A protein and the small-molecule ligand that binds it are described below.
Small molecule (SMILES): CC(=O)N[C@@H]1[C@@H](O)[C@H](O)[C@@H](CO)O[C@H]1O

Sequence of chain 58.C:
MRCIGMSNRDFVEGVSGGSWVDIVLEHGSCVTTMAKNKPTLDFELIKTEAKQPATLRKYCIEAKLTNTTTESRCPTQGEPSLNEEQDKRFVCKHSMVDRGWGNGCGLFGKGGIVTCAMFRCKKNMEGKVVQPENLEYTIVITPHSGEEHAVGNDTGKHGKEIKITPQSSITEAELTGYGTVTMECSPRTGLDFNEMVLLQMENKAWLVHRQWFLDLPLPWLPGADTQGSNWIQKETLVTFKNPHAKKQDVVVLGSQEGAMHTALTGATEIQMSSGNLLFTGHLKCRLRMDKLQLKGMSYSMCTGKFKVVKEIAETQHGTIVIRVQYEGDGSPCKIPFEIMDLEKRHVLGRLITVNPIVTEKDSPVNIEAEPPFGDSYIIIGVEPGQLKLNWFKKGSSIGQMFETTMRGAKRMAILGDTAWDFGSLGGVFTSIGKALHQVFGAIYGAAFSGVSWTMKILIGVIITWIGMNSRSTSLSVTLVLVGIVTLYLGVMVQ

Sequence of chain 58.A:
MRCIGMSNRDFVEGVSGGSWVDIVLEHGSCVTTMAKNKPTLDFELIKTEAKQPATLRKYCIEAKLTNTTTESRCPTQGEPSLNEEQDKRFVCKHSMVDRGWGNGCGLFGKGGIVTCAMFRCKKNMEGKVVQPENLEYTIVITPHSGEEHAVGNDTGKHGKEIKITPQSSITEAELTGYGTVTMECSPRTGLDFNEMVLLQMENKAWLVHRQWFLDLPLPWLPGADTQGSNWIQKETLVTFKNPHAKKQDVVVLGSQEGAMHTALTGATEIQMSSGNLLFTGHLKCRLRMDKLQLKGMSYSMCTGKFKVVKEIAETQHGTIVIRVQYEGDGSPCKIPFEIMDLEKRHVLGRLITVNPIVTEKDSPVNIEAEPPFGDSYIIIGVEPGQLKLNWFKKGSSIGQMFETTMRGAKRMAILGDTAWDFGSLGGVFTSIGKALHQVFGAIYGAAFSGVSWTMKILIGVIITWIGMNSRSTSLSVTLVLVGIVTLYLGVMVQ

Binding-site contacts:
Ligand atom C5 contacts residue LYS157 of chain 58.A at 4.1 Å.
Ligand atom O5 contacts residue LYS157 of chain 58.A at 4.5 Å.
Ligand atom C7 contacts residue HIS149 of chain 58.A at 4.2 Å.
Ligand atom C2 contacts residue HIS149 of chain 58.A at 3.6 Å.
Ligand atom C6 contacts residue LYS157 of chain 58.A at 3.8 Å.
Ligand atom O5 contacts residue HIS149 of chain 58.A at 4.1 Å.
Ligand atom N2 contacts residue ASN153 of chain 58.A at 2.9 Å (h-bond).
Ligand atom C6 contacts residue HIS158 of chain 58.A at 3.8 Å.
Ligand atom C1 contacts residue THR155 of chain 58.A at 3.9 Å.
Ligand atom O7 contacts residue ASN153 of chain 58.A at 4.0 Å.
Ligand atom N2 contacts residue HIS149 of chain 58.A at 4.3 Å.
Ligand atom C8 contacts residue TRP101 of chain 58.C at 3.6 Å (hydrophobic).
Ligand atom O5 contacts residue ASN153 of chain 58.A at 2.4 Å (h-bond).
Ligand atom O3 contacts residue HIS149 of chain 58.A at 4.4 Å.
Ligand atom O6 contacts residue LYS157 of chain 58.A at 3.8 Å.
Ligand atom C1 contacts residue HIS158 of chain 58.A at 4.0 Å.
Ligand atom C2 contacts residue ASN153 of chain 58.A at 2.5 Å.
Ligand atom O5 contacts residue HIS158 of chain 58.A at 3.1 Å.
Ligand atom C5 contacts residue HIS158 of chain 58.A at 4.1 Å.
Ligand atom C1 contacts residue HIS149 of chain 58.A at 4.0 Å.
Ligand atom C7 contacts residue ASN153 of chain 58.A at 3.7 Å.
Ligand atom O7 contacts residue HIS149 of chain 58.A at 3.3 Å.
Ligand atom C3 contacts residue ASN153 of chain 58.A at 3.8 Å.
Ligand atom O5 contacts residue THR155 of chain 58.A at 4.3 Å.
Ligand atom C5 contacts residue ASN153 of chain 58.A at 3.7 Å.
Ligand atom C8 contacts residue ASN103 of chain 58.C at 4.5 Å.
Ligand atom C1 contacts residue ASN153 of chain 58.A at 1.4 Å.
Ligand atom C4 contacts residue ASN153 of chain 58.A at 4.2 Å.
Ligand atom C8 contacts residue GLY102 of chain 58.C at 3.3 Å.